Binding-site contacts:
Ligand atom O5 contacts residue ASN94 of chain 1.D at 2.4 Å (h-bond).
Ligand atom C8 contacts residue ALA92 of chain 1.D at 3.7 Å (hydrophobic).
Ligand atom C5 contacts residue ASN94 of chain 1.D at 3.6 Å.
Ligand atom C2 contacts residue ASN94 of chain 1.D at 2.4 Å.
Ligand atom C3 contacts residue ASN94 of chain 1.D at 3.8 Å.
Ligand atom C8 contacts residue ASN94 of chain 1.D at 4.5 Å.
Ligand atom N2 contacts residue ASN94 of chain 1.D at 2.9 Å (h-bond).
Ligand atom C1 contacts residue GLN390 of chain 1.D at 4.4 Å.
Ligand atom C8 contacts residue PHE93 of chain 1.D at 4.4 Å (hydrophobic).
Ligand atom N2 contacts residue GLN390 of chain 1.D at 3.2 Å (h-bond).
Ligand atom C5 contacts residue PHE363 of chain 1.D at 3.8 Å (hydrophobic).
Ligand atom C1 contacts residue THR388 of chain 1.D at 4.2 Å.
Ligand atom C6 contacts residue PHE363 of chain 1.D at 3.9 Å (hydrophobic).
Ligand atom O5 contacts residue THR388 of chain 1.D at 3.9 Å.
Ligand atom C3 contacts residue GLN390 of chain 1.D at 4.0 Å.
Ligand atom O5 contacts residue PHE363 of chain 1.D at 4.4 Å.
Ligand atom C8 contacts residue GLN390 of chain 1.D at 3.9 Å.
Ligand atom O7 contacts residue ASN94 of chain 1.D at 3.7 Å.
Ligand atom C2 contacts residue GLN390 of chain 1.D at 4.0 Å.
Ligand atom C1 contacts residue ASN94 of chain 1.D at 1.4 Å.
Ligand atom C4 contacts residue ASN94 of chain 1.D at 4.2 Å.
Ligand atom C7 contacts residue GLN390 of chain 1.D at 4.1 Å.
Ligand atom C7 contacts residue ASN94 of chain 1.D at 3.5 Å.

A protein and the small-molecule ligand that binds it are described below.
Small molecule (SMILES): CC(=O)N[C@@H]1[C@@H](O)[C@H](O)[C@@H](CO)O[C@H]1O

Sequence of chain 1.D:
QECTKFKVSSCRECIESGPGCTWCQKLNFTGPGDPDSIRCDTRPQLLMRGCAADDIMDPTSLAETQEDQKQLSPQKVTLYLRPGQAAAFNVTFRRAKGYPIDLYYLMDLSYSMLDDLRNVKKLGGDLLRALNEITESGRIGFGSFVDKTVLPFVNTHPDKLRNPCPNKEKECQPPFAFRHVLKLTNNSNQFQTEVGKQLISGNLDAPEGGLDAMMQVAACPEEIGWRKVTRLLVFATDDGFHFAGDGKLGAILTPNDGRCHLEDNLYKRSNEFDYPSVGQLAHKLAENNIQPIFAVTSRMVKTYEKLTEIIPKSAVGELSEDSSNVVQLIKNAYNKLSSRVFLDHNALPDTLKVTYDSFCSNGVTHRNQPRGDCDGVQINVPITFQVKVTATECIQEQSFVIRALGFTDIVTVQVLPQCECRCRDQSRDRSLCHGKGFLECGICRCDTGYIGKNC